The protein below binds the small molecule below.
Small molecule (SMILES): CC(=O)N[C@@H]1[C@@H](O)[C@H](O)[C@@H](CO)O[C@H]1O

Binding-site contacts:
Ligand atom C2 contacts residue ASN389 of chain 1.A at 2.5 Å.
Ligand atom C8 contacts residue ARG390 of chain 1.A at 4.0 Å.
Ligand atom C7 contacts residue ASN389 of chain 1.A at 3.8 Å.
Ligand atom C1 contacts residue ASN389 of chain 1.A at 1.4 Å.
Ligand atom O5 contacts residue ASN389 of chain 1.A at 2.3 Å (h-bond).
Ligand atom C5 contacts residue ASN389 of chain 1.A at 3.6 Å.
Ligand atom C8 contacts residue ASN389 of chain 1.A at 4.0 Å.
Ligand atom N2 contacts residue ASN389 of chain 1.A at 3.1 Å (h-bond).
Ligand atom C3 contacts residue ASN389 of chain 1.A at 3.8 Å.
Ligand atom C4 contacts residue ASN389 of chain 1.A at 4.2 Å.

Sequence of chain 1.A:
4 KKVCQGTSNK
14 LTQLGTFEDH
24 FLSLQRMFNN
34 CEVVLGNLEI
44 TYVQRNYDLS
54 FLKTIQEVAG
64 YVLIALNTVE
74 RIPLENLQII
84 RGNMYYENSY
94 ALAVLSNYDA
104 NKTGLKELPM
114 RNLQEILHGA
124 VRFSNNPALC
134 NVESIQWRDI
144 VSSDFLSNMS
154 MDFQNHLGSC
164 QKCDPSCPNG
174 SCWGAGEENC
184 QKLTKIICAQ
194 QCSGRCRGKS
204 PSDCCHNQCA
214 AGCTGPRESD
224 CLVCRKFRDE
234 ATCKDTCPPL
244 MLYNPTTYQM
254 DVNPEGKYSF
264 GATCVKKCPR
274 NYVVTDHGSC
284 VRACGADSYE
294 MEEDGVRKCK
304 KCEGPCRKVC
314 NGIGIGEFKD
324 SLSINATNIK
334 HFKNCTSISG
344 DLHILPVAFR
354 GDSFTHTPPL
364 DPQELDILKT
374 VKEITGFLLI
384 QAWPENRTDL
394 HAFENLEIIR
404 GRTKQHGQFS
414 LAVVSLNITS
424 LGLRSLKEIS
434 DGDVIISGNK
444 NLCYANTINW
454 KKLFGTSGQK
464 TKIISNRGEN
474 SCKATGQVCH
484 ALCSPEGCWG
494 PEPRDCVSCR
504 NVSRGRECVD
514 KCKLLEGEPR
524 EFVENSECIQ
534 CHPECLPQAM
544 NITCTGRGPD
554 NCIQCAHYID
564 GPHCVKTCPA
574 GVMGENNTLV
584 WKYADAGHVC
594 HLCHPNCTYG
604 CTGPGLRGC